Sequence of chain 1.A:
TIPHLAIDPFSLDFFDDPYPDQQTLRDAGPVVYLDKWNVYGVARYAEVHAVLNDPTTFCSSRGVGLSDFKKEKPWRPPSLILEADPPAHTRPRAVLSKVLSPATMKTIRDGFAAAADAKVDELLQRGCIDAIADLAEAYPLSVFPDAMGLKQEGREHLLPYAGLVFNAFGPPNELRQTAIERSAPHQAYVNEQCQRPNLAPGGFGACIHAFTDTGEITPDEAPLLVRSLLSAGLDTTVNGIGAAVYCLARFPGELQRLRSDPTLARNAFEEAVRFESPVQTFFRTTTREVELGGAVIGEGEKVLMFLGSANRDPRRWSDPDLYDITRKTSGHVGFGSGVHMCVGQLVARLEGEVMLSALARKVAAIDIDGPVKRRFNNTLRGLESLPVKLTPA

Binding-site contacts:
Ligand atom C11 contacts residue LEU176 of chain 1.A at 4.0 Å (hydrophobic).
Ligand atom O2 contacts residue ASP252 of chain 1.A at 3.4 Å (salt-bridge).
Ligand atom O1 contacts residue LEU176 of chain 1.A at 3.8 Å.
Ligand atom C6 contacts residue PRO177 of chain 1.A at 4.2 Å (hydrophobic).
Ligand atom C11 contacts residue ARG392 of chain 1.A at 3.4 Å.
Ligand atom C10 contacts residue GLY180 of chain 1.A at 4.3 Å.
Ligand atom O2 contacts residue ARG392 of chain 1.A at 3.3 Å.
Ligand atom C10 contacts residue ALA196 of chain 1.A at 3.7 Å (hydrophobic).
Ligand atom C5 contacts residue LEU176 of chain 1.A at 4.2 Å (hydrophobic).
Ligand atom C3 contacts residue PRO177 of chain 1.A at 4.1 Å (hydrophobic).
Ligand atom C2 contacts residue PRO177 of chain 1.A at 4.2 Å (hydrophobic).
Ligand atom C6 contacts residue ASN184 of chain 1.A at 3.4 Å.
Ligand atom C10 contacts residue ASN184 of chain 1.A at 3.6 Å.
Ligand atom C5 contacts residue PRO177 of chain 1.A at 4.3 Å (hydrophobic).
Ligand atom C10 contacts residue PRO177 of chain 1.A at 4.5 Å (hydrophobic).
Ligand atom O2 contacts residue LEU176 of chain 1.A at 4.2 Å.
Ligand atom C1 contacts residue PRO177 of chain 1.A at 4.2 Å (hydrophobic).
Ligand atom C6 contacts residue GLY180 of chain 1.A at 3.5 Å.
Ligand atom O2 contacts residue GLY180 of chain 1.A at 4.3 Å.
Ligand atom C6 contacts residue LEU181 of chain 1.A at 3.7 Å (hydrophobic).
Ligand atom C7 contacts residue LEU176 of chain 1.A at 4.1 Å (hydrophobic).
Ligand atom C7 contacts residue ARG392 of chain 1.A at 4.2 Å.
Ligand atom C6 contacts residue ASN394 of chain 1.A at 4.5 Å.
Ligand atom C9 contacts residue ALA196 of chain 1.A at 4.3 Å (hydrophobic).
Ligand atom C5 contacts residue GLY180 of chain 1.A at 3.5 Å.
Ligand atom C7 contacts residue PRO177 of chain 1.A at 4.2 Å (hydrophobic).
Ligand atom C2 contacts residue GLY180 of chain 1.A at 4.0 Å.
Ligand atom O1 contacts residue ARG392 of chain 1.A at 3.4 Å.
Ligand atom C8 contacts residue PRO177 of chain 1.A at 4.1 Å (hydrophobic).
Ligand atom C10 contacts residue LEU181 of chain 1.A at 4.2 Å (hydrophobic).
Ligand atom C11 contacts residue ASP252 of chain 1.A at 4.2 Å.

A small-molecule ligand and the protein it binds are described below.
Small molecule (SMILES): O=C(O)c1ccc2ccccc2c1